Binding-site contacts:
Ligand atom O6 contacts residue GLY415 of chain 1.E at 2.8 Å (h-bond).
Ligand atom N7 contacts residue GLY413 of chain 1.E at 3.5 Å.
Ligand atom P contacts residue SER329 of chain 1.E at 3.6 Å.
Ligand atom N1 contacts residue GLN441 of chain 1.E at 2.8 Å (h-bond).
Ligand atom O6 contacts residue MET414 of chain 1.E at 3.3 Å (h-bond).
Ligand atom O1P contacts residue GLY328 of chain 1.E at 3.3 Å.
Ligand atom O1P contacts residue GLY366 of chain 1.E at 2.9 Å (h-bond).
Ligand atom O5' contacts residue GLY365 of chain 1.E at 3.4 Å.
Ligand atom C2' contacts residue ASP364 of chain 1.E at 3.7 Å.
Ligand atom O3' contacts residue SER68 of chain 1.E at 2.6 Å (h-bond).
Ligand atom C3' contacts residue SER68 of chain 1.E at 3.3 Å.
Ligand atom C4 contacts residue ILE330 of chain 1.E at 3.5 Å (hydrophobic).
Ligand atom O2' contacts residue ASP364 of chain 1.E at 2.6 Å (salt-bridge).
Ligand atom O2P contacts residue GLY387 of chain 1.E at 2.8 Å (h-bond).
Ligand atom O5' contacts residue GLY328 of chain 1.E at 3.3 Å.
Ligand atom C3' contacts residue ASP364 of chain 1.E at 3.3 Å.
Ligand atom O3P contacts residue SER388 of chain 1.E at 2.8 Å (h-bond).
Ligand atom C4' contacts residue ASP364 of chain 1.E at 3.3 Å.
Ligand atom N1 contacts residue NAD1 of chain 1.Q at 3.5 Å.
Ligand atom C5 contacts residue ILE330 of chain 1.E at 3.5 Å (hydrophobic).
Ligand atom O3' contacts residue ARG322 of chain 1.E at 3.1 Å (salt-bridge).
Ligand atom C2 contacts residue NAD1 of chain 1.Q at 3.2 Å.
Ligand atom O3' contacts residue ASP364 of chain 1.E at 2.5 Å (salt-bridge).
Ligand atom N7 contacts residue MET414 of chain 1.E at 2.9 Å (h-bond).
Ligand atom O2' contacts residue ARG322 of chain 1.E at 3.2 Å (salt-bridge).
Ligand atom O3P contacts residue TYR411 of chain 1.E at 2.6 Å (h-bond).
Ligand atom O6 contacts residue GLY442 of chain 1.E at 3.4 Å.
Ligand atom P contacts residue SER388 of chain 1.E at 3.6 Å.
Ligand atom O2' contacts residue NAD1 of chain 1.Q at 3.5 Å (h-bond).
Ligand atom O1P contacts residue SER329 of chain 1.E at 2.8 Å (h-bond).
Ligand atom O3' contacts residue MET385 of chain 1.E at 3.6 Å.
Ligand atom C4 contacts residue NAD1 of chain 1.Q at 3.4 Å.
Ligand atom C2' contacts residue ARG322 of chain 1.E at 3.4 Å.
Ligand atom O2' contacts residue ASN303 of chain 1.E at 3.6 Å.
Ligand atom O1P contacts residue SER388 of chain 1.E at 3.6 Å.
Ligand atom O3P contacts residue SER329 of chain 1.E at 2.6 Å (h-bond).
Ligand atom N3 contacts residue NAD1 of chain 1.Q at 3.2 Å.
Ligand atom C2 contacts residue GLN441 of chain 1.E at 3.5 Å.
Ligand atom O6 contacts residue GLY413 of chain 1.E at 3.3 Å.
Ligand atom O2P contacts residue SER388 of chain 1.E at 3.4 Å (h-bond).

A protein and the small-molecule ligand that binds it are described below.
Small molecule (SMILES): O=c1[nH]cnc2c1ncn2[C@@H]1O[C@H](COP(=O)(O)O)[C@@H](O)[C@H]1O

Sequence of chain 1.E:
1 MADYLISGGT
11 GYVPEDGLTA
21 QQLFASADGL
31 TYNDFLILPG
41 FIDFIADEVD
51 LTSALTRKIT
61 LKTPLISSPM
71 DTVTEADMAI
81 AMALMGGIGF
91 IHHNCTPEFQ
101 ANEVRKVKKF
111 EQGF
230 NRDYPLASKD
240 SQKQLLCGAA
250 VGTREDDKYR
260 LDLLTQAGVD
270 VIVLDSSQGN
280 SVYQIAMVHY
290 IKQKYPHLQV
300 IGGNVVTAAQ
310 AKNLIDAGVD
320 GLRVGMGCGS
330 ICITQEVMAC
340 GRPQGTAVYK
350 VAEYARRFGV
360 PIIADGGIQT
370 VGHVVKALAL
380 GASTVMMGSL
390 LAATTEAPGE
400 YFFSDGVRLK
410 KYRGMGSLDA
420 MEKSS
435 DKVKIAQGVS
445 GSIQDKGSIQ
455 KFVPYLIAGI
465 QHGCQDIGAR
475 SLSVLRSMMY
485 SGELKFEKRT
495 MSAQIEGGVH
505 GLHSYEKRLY